The protein below binds the small molecule below.
Small molecule (SMILES): CC(=O)N[C@@H]1[C@@H](O)[C@H](O)[C@@H](CO)O[C@H]1O

Sequence of chain 1.E:
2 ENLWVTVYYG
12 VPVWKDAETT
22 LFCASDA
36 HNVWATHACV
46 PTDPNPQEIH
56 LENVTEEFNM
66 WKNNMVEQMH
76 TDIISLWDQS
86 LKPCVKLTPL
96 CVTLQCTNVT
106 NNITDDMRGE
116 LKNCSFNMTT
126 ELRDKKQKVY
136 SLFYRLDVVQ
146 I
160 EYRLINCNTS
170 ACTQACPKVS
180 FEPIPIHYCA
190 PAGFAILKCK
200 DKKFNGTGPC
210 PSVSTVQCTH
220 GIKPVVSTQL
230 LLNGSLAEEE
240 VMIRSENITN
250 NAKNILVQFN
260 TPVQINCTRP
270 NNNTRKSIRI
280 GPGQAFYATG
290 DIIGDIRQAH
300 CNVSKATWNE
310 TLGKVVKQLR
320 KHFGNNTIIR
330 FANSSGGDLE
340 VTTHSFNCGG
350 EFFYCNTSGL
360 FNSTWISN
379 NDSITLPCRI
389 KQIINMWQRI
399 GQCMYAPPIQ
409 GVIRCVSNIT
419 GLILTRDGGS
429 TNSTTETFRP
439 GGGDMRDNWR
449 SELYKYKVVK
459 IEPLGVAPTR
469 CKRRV

Binding-site contacts:
Ligand atom O5 contacts residue ASN308 of chain 1.E at 2.4 Å (h-bond).
Ligand atom N2 contacts residue ASN308 of chain 1.E at 2.9 Å (h-bond).
Ligand atom O5 contacts residue TRP364 of chain 1.E at 3.9 Å.
Ligand atom C5 contacts residue ASN308 of chain 1.E at 3.7 Å.
Ligand atom C1 contacts residue ASN308 of chain 1.E at 1.4 Å.
Ligand atom C5 contacts residue TRP364 of chain 1.E at 4.3 Å (hydrophobic).
Ligand atom C3 contacts residue ASN308 of chain 1.E at 3.8 Å.
Ligand atom O7 contacts residue ASN308 of chain 1.E at 3.3 Å (h-bond).
Ligand atom C4 contacts residue ASN308 of chain 1.E at 4.2 Å.
Ligand atom C8 contacts residue ASN308 of chain 1.E at 4.4 Å.
Ligand atom C6 contacts residue TRP364 of chain 1.E at 3.7 Å (hydrophobic).
Ligand atom C7 contacts residue ASN308 of chain 1.E at 3.3 Å.
Ligand atom C2 contacts residue ASN308 of chain 1.E at 2.5 Å.